This small molecule binds to this protein.
Small molecule (SMILES): CC(=O)N[C@@H]1[C@@H](O)[C@H](O)[C@@H](CO)O[C@H]1O

Sequence of chain 1.I:
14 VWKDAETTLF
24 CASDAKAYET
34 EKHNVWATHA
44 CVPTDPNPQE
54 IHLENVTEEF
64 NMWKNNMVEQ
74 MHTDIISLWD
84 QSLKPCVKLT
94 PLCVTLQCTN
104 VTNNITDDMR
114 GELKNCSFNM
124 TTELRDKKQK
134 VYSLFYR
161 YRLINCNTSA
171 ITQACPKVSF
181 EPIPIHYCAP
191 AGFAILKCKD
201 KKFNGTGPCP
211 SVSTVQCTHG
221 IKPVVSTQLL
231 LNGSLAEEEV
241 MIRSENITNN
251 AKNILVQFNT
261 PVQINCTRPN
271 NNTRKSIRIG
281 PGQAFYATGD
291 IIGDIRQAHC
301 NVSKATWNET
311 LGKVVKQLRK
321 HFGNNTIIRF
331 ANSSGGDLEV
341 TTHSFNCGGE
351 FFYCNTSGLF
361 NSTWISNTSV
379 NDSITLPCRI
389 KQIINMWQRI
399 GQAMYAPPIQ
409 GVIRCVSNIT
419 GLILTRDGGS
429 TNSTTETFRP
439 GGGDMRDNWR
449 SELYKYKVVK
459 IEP

Binding-site contacts:
Ligand atom O5 contacts residue ASN324 of chain 1.I at 2.4 Å (h-bond).
Ligand atom O7 contacts residue ASN324 of chain 1.I at 3.7 Å.
Ligand atom C4 contacts residue ASN324 of chain 1.I at 4.3 Å.
Ligand atom C1 contacts residue ASN324 of chain 1.I at 1.4 Å.
Ligand atom C7 contacts residue ASN324 of chain 1.I at 3.6 Å.
Ligand atom C7 contacts residue ARG319 of chain 1.I at 4.4 Å.
Ligand atom C5 contacts residue ASN324 of chain 1.I at 3.6 Å.
Ligand atom C3 contacts residue ASN324 of chain 1.I at 3.9 Å.
Ligand atom C2 contacts residue ASN324 of chain 1.I at 2.7 Å.
Ligand atom C8 contacts residue ARG319 of chain 1.I at 3.8 Å.
Ligand atom N2 contacts residue ASN324 of chain 1.I at 3.0 Å (h-bond).